Sequence of chain 1.D:
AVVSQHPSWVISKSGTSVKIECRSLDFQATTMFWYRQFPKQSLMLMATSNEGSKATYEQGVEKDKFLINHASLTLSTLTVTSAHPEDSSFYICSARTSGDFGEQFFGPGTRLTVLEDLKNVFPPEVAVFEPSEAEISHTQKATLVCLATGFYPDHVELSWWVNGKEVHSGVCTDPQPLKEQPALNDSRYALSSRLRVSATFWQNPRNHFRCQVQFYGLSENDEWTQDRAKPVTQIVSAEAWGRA

Sequence of chain 1.A:
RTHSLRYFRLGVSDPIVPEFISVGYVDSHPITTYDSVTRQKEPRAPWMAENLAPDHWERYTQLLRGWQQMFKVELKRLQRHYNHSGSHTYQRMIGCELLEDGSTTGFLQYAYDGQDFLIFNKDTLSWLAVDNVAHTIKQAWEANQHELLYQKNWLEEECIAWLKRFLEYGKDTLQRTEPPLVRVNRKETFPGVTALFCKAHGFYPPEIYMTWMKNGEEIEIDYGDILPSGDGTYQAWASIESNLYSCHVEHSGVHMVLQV

Binding-site contacts:
Ligand atom C8 contacts residue HIS59 of chain 1.A at 3.6 Å.
Ligand atom N5 contacts residue TYR8 of chain 1.A at 3.4 Å.
Ligand atom C6 contacts residue TYR8 of chain 1.A at 3.6 Å (hydrophobic).
Ligand atom C4 contacts residue TYR8 of chain 1.A at 3.6 Å (hydrophobic).
Ligand atom C5' contacts residue GLN154 of chain 1.A at 3.4 Å.
Ligand atom O5' contacts residue GLN154 of chain 1.A at 2.7 Å (h-bond).
Ligand atom O2 contacts residue SER25 of chain 1.A at 3.6 Å (h-bond).
Ligand atom O4' contacts residue ASP102 of chain 1.D at 3.2 Å (salt-bridge).
Ligand atom C6 contacts residue LYS44 of chain 1.A at 2.5 Å.
Ligand atom N1 contacts residue TYR8 of chain 1.A at 3.5 Å.
Ligand atom C3' contacts residue TRP70 of chain 1.A at 3.7 Å (hydrophobic).
Ligand atom O5' contacts residue ARG95 of chain 1.A at 3.7 Å.
Ligand atom N8 contacts residue TYR8 of chain 1.A at 3.7 Å.
Ligand atom C4' contacts residue TYR153 of chain 1.A at 3.6 Å (hydrophobic).
Ligand atom C4' contacts residue TYR95 of chain 1.C at 3.5 Å (hydrophobic).
Ligand atom O2 contacts residue TYR8 of chain 1.A at 3.5 Å.
Ligand atom O5' contacts residue ASP102 of chain 1.D at 3.6 Å (salt-bridge).
Ligand atom O3' contacts residue ARG10 of chain 1.A at 3.4 Å (salt-bridge).
Ligand atom O3' contacts residue ILE97 of chain 1.A at 3.6 Å.
Ligand atom O2 contacts residue ARG10 of chain 1.A at 3.0 Å (salt-bridge).
Ligand atom O4 contacts residue LEU67 of chain 1.A at 3.4 Å.
Ligand atom O4' contacts residue ARG95 of chain 1.A at 3.3 Å (salt-bridge).
Ligand atom N5 contacts residue LYS44 of chain 1.A at 3.7 Å.
Ligand atom C5' contacts residue TYR153 of chain 1.A at 3.4 Å (hydrophobic).
Ligand atom O4' contacts residue ARG10 of chain 1.A at 3.2 Å (salt-bridge).
Ligand atom C1' contacts residue TYR8 of chain 1.A at 3.6 Å (hydrophobic).
Ligand atom N3 contacts residue SER25 of chain 1.A at 3.0 Å (h-bond).
Ligand atom C5' contacts residue ILE97 of chain 1.A at 3.7 Å (hydrophobic).
Ligand atom O3' contacts residue ARG95 of chain 1.A at 2.8 Å (salt-bridge).
Ligand atom C2' contacts residue TRP157 of chain 1.A at 3.5 Å (hydrophobic).
Ligand atom C8 contacts residue LYS44 of chain 1.A at 2.4 Å.
Ligand atom O2' contacts residue TYR95 of chain 1.C at 3.1 Å (h-bond).
Ligand atom C4A contacts residue TYR8 of chain 1.A at 3.4 Å (hydrophobic).
Ligand atom C7 contacts residue LYS44 of chain 1.A at 1.3 Å.
Ligand atom C8 contacts residue TYR8 of chain 1.A at 3.6 Å (hydrophobic).
Ligand atom O5' contacts residue TYR153 of chain 1.A at 2.9 Å (h-bond).
Ligand atom C2 contacts residue TYR8 of chain 1.A at 3.4 Å (hydrophobic).
Ligand atom C8A contacts residue TYR8 of chain 1.A at 3.6 Å (hydrophobic).
Ligand atom O4' contacts residue TRP70 of chain 1.A at 3.4 Å.
Ligand atom C1' contacts residue TRP157 of chain 1.A at 3.4 Å (hydrophobic).

Sequence of chain 1.C:
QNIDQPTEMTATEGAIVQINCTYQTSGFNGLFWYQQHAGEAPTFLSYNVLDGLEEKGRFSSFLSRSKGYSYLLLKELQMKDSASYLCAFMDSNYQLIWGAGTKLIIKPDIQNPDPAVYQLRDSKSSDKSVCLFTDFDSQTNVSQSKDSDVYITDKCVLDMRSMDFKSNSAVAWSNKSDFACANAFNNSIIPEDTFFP

A protein and the small-molecule ligand that binds it are described below.
Small molecule (SMILES): CC/C=N/c1c(NC[C@H](O)[C@H](O)[C@H](O)CO)[nH]c(=O)[nH]c1=O